Sequence of chain 1.B:
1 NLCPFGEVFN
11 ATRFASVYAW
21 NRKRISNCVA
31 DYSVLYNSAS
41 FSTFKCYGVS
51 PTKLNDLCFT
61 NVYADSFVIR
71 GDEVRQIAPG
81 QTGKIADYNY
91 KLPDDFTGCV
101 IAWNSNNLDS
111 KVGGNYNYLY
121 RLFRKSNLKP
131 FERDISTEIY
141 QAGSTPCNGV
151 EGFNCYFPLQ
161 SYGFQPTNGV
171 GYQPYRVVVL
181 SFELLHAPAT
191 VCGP

A protein and the small-molecule ligand that binds it are described below.
Small molecule (SMILES): CC(=O)N[C@@H]1[C@@H](O)[C@H](O)[C@@H](CO)O[C@H]1O

Binding-site contacts:
Ligand atom C8 contacts residue PHE5 of chain 1.B at 3.7 Å (hydrophobic).
Ligand atom N2 contacts residue ASN10 of chain 1.B at 3.0 Å (h-bond).
Ligand atom N2 contacts residue GLY6 of chain 1.B at 4.4 Å.
Ligand atom C2 contacts residue ASN10 of chain 1.B at 2.5 Å.
Ligand atom O5 contacts residue ASN10 of chain 1.B at 2.4 Å (h-bond).
Ligand atom C3 contacts residue ASN10 of chain 1.B at 3.8 Å.
Ligand atom C4 contacts residue ASN10 of chain 1.B at 4.2 Å.
Ligand atom C1 contacts residue ASN10 of chain 1.B at 1.4 Å.
Ligand atom O7 contacts residue ASN10 of chain 1.B at 4.3 Å.
Ligand atom O7 contacts residue PHE5 of chain 1.B at 4.5 Å.
Ligand atom C7 contacts residue ASN10 of chain 1.B at 3.9 Å.
Ligand atom C5 contacts residue ASN10 of chain 1.B at 3.7 Å.
Ligand atom O7 contacts residue GLY6 of chain 1.B at 3.5 Å.
Ligand atom C7 contacts residue PHE5 of chain 1.B at 4.5 Å (hydrophobic).
Ligand atom C8 contacts residue PHE9 of chain 1.B at 3.9 Å (hydrophobic).
Ligand atom C8 contacts residue GLY6 of chain 1.B at 3.7 Å.
Ligand atom C7 contacts residue GLY6 of chain 1.B at 3.7 Å.
Ligand atom C8 contacts residue LEU35 of chain 1.B at 4.0 Å (hydrophobic).